Binding-site contacts:
Ligand atom C5 contacts residue TYR135 of chain 1.E at 3.3 Å (hydrophobic).
Ligand atom C6 contacts residue TYR135 of chain 1.E at 3.7 Å (hydrophobic).
Ligand atom O4 contacts residue TYR135 of chain 1.E at 3.7 Å.
Ligand atom C8 contacts residue ASN118 of chain 1.E at 4.4 Å.
Ligand atom N2 contacts residue TYR135 of chain 1.E at 4.4 Å.
Ligand atom C3 contacts residue TYR135 of chain 1.E at 3.5 Å (hydrophobic).
Ligand atom C8 contacts residue VAL104 of chain 1.E at 3.7 Å (hydrophobic).
Ligand atom O5 contacts residue ASN118 of chain 1.E at 2.4 Å (h-bond).
Ligand atom C4 contacts residue TYR135 of chain 1.E at 3.9 Å (hydrophobic).
Ligand atom C3 contacts residue ASN118 of chain 1.E at 3.8 Å.
Ligand atom C1 contacts residue ASN118 of chain 1.E at 1.4 Å.
Ligand atom C7 contacts residue ASN118 of chain 1.E at 3.3 Å.
Ligand atom O3 contacts residue TYR135 of chain 1.E at 4.3 Å.
Ligand atom O7 contacts residue ASN118 of chain 1.E at 3.3 Å (h-bond).
Ligand atom C2 contacts residue ASN118 of chain 1.E at 2.5 Å.
Ligand atom O5 contacts residue TYR135 of chain 1.E at 3.5 Å.
Ligand atom N2 contacts residue ASN118 of chain 1.E at 2.9 Å (h-bond).
Ligand atom C2 contacts residue TYR135 of chain 1.E at 4.0 Å (hydrophobic).
Ligand atom C5 contacts residue ASN118 of chain 1.E at 3.7 Å.
Ligand atom O7 contacts residue TYR135 of chain 1.E at 4.2 Å.
Ligand atom C1 contacts residue TYR135 of chain 1.E at 3.0 Å (hydrophobic).
Ligand atom C1 contacts residue LEU137 of chain 1.E at 4.4 Å (hydrophobic).
Ligand atom C7 contacts residue TYR135 of chain 1.E at 4.3 Å (hydrophobic).
Ligand atom C4 contacts residue ASN118 of chain 1.E at 4.3 Å.

Sequence of chain 1.E:
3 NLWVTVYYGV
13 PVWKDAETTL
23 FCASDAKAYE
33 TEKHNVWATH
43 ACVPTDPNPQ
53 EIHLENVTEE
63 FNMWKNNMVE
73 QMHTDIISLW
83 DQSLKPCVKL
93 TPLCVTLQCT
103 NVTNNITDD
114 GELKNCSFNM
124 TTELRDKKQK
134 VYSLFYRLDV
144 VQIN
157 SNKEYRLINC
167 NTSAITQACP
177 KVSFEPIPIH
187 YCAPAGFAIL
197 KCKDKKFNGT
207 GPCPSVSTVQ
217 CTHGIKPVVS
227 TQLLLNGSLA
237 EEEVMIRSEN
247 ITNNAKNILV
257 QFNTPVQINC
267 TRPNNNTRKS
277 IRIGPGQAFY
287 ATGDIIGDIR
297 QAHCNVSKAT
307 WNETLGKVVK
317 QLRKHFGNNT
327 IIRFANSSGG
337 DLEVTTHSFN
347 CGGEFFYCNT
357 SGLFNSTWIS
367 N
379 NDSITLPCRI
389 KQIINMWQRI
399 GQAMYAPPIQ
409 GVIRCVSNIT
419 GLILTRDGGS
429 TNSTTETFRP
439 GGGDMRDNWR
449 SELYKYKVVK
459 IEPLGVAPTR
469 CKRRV

This small molecule binds to this protein.
Small molecule (SMILES): CC(=O)N[C@H]1[C@H](O[C@H]2[C@H](O)[C@@H](NC(C)=O)CO[C@@H]2CO)O[C@H](CO)[C@@H](O[C@@H]2O[C@H](CO)[C@@H](O)[C@H](O)[C@@H]2O)[C@@H]1O